Sequence of chain 1.A:
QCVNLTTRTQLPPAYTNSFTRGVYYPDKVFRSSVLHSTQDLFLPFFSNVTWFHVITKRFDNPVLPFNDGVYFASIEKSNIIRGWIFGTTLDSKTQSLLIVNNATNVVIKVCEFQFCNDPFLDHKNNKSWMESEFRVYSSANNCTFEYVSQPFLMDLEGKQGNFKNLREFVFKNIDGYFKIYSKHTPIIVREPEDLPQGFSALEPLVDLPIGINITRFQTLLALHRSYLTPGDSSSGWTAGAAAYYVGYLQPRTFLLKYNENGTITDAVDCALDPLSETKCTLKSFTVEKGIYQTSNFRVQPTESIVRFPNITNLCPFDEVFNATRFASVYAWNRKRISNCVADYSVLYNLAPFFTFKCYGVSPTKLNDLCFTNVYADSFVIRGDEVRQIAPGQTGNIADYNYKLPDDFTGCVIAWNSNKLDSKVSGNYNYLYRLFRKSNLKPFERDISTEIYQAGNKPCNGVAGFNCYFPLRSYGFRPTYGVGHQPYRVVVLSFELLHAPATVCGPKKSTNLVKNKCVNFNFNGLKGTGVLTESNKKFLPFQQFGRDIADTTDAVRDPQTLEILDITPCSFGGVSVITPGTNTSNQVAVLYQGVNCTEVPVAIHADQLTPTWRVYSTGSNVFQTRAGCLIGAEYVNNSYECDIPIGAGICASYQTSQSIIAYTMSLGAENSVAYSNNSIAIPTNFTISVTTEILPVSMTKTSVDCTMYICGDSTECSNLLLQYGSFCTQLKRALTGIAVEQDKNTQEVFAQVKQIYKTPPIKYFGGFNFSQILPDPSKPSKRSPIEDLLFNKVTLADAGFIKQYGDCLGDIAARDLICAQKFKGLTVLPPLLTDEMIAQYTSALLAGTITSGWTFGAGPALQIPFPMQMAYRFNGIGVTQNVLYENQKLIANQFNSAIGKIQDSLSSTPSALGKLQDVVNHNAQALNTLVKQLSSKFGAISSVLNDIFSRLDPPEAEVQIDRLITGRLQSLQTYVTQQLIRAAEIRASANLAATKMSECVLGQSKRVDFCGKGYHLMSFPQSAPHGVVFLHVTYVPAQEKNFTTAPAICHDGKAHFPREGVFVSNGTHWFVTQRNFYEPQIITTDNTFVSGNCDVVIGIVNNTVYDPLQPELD

This protein binds this small molecule.
Small molecule (SMILES): CC(=O)N[C@H]1[C@H](O[C@H]2[C@H](O)[C@@H](NC(C)=O)CO[C@@H]2CO)O[C@H](CO)[C@@H](O)[C@@H]1O

Binding-site contacts:
Ligand atom C6 contacts residue PHE1087 of chain 1.A at 3.9 Å (hydrophobic).
Ligand atom N2 contacts residue THR1084 of chain 1.A at 3.6 Å.
Ligand atom C3 contacts residue HIS1085 of chain 1.A at 4.2 Å.
Ligand atom C4 contacts residue HIS1085 of chain 1.A at 4.4 Å.
Ligand atom C5 contacts residue HIS1085 of chain 1.A at 3.9 Å.
Ligand atom O4 contacts residue HIS1085 of chain 1.A at 4.1 Å.
Ligand atom C8 contacts residue HIS1085 of chain 1.A at 4.1 Å.
Ligand atom C1 contacts residue THR1084 of chain 1.A at 4.3 Å.
Ligand atom O5 contacts residue ASN1082 of chain 1.A at 2.4 Å (h-bond).
Ligand atom C2 contacts residue THR1084 of chain 1.A at 4.2 Å.
Ligand atom C7 contacts residue ASN1082 of chain 1.A at 3.6 Å.
Ligand atom C1 contacts residue HIS1085 of chain 1.A at 4.2 Å.
Ligand atom C5 contacts residue PHE1087 of chain 1.A at 4.4 Å (hydrophobic).
Ligand atom O6 contacts residue PHE1087 of chain 1.A at 4.4 Å.
Ligand atom C5 contacts residue ASN1082 of chain 1.A at 3.6 Å.
Ligand atom C3 contacts residue ASN1082 of chain 1.A at 3.8 Å.
Ligand atom C1 contacts residue ASN1082 of chain 1.A at 1.4 Å.
Ligand atom N2 contacts residue ASN1082 of chain 1.A at 2.9 Å (h-bond).
Ligand atom O5 contacts residue HIS1085 of chain 1.A at 4.4 Å.
Ligand atom C3 contacts residue THR1084 of chain 1.A at 4.2 Å.
Ligand atom C4 contacts residue ASN1082 of chain 1.A at 4.2 Å.
Ligand atom O5 contacts residue PHE1087 of chain 1.A at 4.0 Å.
Ligand atom O7 contacts residue ASN1082 of chain 1.A at 3.9 Å.
Ligand atom C8 contacts residue ASN1082 of chain 1.A at 3.5 Å.
Ligand atom C7 contacts residue HIS1085 of chain 1.A at 4.3 Å.
Ligand atom C2 contacts residue ASN1082 of chain 1.A at 2.5 Å.